This protein binds this small molecule.
Small molecule (SMILES): Nc1cccc2c1C(=O)N([C@H]1CCC(=O)NC1=O)C2=O

Sequence of chain 1.C:
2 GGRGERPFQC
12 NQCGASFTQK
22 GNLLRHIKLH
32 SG

Binding-site contacts:
Ligand atom C2 contacts residue HIS337 of chain 1.B at 3.4 Å.
Ligand atom O20 contacts residue SER363 of chain 1.B at 3.7 Å.
Ligand atom C5 contacts residue PRO336 of chain 1.B at 3.6 Å (hydrophobic).
Ligand atom C17 contacts residue TRP364 of chain 1.B at 3.5 Å (hydrophobic).
Ligand atom C7 contacts residue CYS14 of chain 1.C at 3.5 Å (hydrophobic).
Ligand atom C18 contacts residue TRP384 of chain 1.B at 3.6 Å (hydrophobic).
Ligand atom C15 contacts residue HIS362 of chain 1.B at 3.3 Å.
Ligand atom C7 contacts residue ASN335 of chain 1.B at 3.4 Å.
Ligand atom C6 contacts residue PRO336 of chain 1.B at 3.5 Å (hydrophobic).
Ligand atom C3 contacts residue CYS11 of chain 1.C at 3.2 Å (hydrophobic).
Ligand atom C7 contacts residue GLY15 of chain 1.C at 3.7 Å.
Ligand atom O20 contacts residue TRP364 of chain 1.B at 3.2 Å (h-bond).
Ligand atom C14 contacts residue TRP384 of chain 1.B at 3.5 Å (hydrophobic).
Ligand atom O20 contacts residue PHE386 of chain 1.B at 3.2 Å.
Ligand atom C4 contacts residue GLY15 of chain 1.C at 3.4 Å.
Ligand atom C3 contacts residue ASN12 of chain 1.C at 3.6 Å.
Ligand atom O11 contacts residue TRP370 of chain 1.B at 3.1 Å (h-bond).
Ligand atom N16 contacts residue HIS362 of chain 1.B at 2.9 Å (h-bond).
Ligand atom O13 contacts residue GLY15 of chain 1.C at 3.6 Å (h-bond).
Ligand atom O11 contacts residue GLU361 of chain 1.B at 3.0 Å (salt-bridge).
Ligand atom O20 contacts residue TRP370 of chain 1.B at 3.5 Å.
Ligand atom O19 contacts residue HIS362 of chain 1.B at 3.1 Å (h-bond).
Ligand atom O13 contacts residue ASN335 of chain 1.B at 2.9 Å (h-bond).
Ligand atom O19 contacts residue TRP364 of chain 1.B at 3.2 Å (h-bond).
Ligand atom C18 contacts residue TRP370 of chain 1.B at 3.8 Å (hydrophobic).
Ligand atom C14 contacts residue TRP370 of chain 1.B at 3.7 Å (hydrophobic).
Ligand atom C15 contacts residue TRP364 of chain 1.B at 3.4 Å (hydrophobic).
Ligand atom C2 contacts residue GLY15 of chain 1.C at 3.6 Å.
Ligand atom N16 contacts residue TRP364 of chain 1.B at 3.2 Å.
Ligand atom C9 contacts residue TRP370 of chain 1.B at 3.5 Å (hydrophobic).
Ligand atom O13 contacts residue GLN13 of chain 1.C at 3.4 Å (h-bond).
Ligand atom N10 contacts residue GLU361 of chain 1.B at 3.4 Å (salt-bridge).
Ligand atom C1 contacts residue GLN10 of chain 1.C at 3.2 Å.
Ligand atom C9 contacts residue PRO336 of chain 1.B at 3.7 Å (hydrophobic).
Ligand atom C17 contacts residue TRP370 of chain 1.B at 3.6 Å (hydrophobic).
Ligand atom O19 contacts residue ASN335 of chain 1.B at 3.5 Å.
Ligand atom O19 contacts residue PRO336 of chain 1.B at 3.5 Å.
Ligand atom O13 contacts residue CYS14 of chain 1.C at 3.1 Å.
Ligand atom C3 contacts residue GLY15 of chain 1.C at 3.1 Å.
Ligand atom C2 contacts residue CYS11 of chain 1.C at 3.2 Å (hydrophobic).

Sequence of chain 1.B:
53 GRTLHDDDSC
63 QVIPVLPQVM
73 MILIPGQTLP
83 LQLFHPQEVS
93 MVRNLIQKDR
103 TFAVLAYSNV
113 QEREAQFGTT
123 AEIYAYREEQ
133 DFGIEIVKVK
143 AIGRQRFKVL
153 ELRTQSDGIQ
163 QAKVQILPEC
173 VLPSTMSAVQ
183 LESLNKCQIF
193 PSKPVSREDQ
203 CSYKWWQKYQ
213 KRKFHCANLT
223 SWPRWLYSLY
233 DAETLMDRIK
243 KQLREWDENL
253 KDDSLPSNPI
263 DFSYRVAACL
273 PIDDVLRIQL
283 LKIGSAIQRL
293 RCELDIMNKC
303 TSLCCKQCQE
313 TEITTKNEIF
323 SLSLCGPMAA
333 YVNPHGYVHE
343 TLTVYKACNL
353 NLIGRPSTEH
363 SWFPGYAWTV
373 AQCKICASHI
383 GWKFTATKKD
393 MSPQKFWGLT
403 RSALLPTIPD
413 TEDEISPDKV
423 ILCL